Sequence of chain 1.C:
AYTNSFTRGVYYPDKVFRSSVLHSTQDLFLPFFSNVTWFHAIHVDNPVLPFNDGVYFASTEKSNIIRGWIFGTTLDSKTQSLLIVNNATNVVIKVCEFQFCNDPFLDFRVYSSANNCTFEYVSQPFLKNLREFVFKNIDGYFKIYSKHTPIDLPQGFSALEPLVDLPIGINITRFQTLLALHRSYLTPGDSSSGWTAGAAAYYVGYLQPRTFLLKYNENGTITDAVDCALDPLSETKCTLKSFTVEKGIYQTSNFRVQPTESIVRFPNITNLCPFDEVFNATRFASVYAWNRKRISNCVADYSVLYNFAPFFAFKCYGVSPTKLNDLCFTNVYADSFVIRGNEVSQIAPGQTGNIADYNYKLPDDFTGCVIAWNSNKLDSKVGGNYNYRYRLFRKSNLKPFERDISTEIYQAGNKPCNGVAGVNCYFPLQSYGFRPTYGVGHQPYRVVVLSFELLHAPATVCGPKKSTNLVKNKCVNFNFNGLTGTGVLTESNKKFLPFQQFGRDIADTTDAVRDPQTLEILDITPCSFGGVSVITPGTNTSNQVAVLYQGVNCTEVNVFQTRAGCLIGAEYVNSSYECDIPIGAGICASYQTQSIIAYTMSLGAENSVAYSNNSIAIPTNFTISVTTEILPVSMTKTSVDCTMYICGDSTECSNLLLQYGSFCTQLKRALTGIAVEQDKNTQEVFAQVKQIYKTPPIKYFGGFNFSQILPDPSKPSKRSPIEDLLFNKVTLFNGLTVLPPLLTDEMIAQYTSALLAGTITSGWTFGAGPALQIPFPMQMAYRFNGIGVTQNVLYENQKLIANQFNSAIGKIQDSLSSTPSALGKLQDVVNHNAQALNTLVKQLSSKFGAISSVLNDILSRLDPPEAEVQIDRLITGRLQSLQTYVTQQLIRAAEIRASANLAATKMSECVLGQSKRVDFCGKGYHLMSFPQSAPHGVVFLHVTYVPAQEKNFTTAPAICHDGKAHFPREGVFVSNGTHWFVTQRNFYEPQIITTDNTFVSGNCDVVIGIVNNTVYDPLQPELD

Sequence of chain 1.A:
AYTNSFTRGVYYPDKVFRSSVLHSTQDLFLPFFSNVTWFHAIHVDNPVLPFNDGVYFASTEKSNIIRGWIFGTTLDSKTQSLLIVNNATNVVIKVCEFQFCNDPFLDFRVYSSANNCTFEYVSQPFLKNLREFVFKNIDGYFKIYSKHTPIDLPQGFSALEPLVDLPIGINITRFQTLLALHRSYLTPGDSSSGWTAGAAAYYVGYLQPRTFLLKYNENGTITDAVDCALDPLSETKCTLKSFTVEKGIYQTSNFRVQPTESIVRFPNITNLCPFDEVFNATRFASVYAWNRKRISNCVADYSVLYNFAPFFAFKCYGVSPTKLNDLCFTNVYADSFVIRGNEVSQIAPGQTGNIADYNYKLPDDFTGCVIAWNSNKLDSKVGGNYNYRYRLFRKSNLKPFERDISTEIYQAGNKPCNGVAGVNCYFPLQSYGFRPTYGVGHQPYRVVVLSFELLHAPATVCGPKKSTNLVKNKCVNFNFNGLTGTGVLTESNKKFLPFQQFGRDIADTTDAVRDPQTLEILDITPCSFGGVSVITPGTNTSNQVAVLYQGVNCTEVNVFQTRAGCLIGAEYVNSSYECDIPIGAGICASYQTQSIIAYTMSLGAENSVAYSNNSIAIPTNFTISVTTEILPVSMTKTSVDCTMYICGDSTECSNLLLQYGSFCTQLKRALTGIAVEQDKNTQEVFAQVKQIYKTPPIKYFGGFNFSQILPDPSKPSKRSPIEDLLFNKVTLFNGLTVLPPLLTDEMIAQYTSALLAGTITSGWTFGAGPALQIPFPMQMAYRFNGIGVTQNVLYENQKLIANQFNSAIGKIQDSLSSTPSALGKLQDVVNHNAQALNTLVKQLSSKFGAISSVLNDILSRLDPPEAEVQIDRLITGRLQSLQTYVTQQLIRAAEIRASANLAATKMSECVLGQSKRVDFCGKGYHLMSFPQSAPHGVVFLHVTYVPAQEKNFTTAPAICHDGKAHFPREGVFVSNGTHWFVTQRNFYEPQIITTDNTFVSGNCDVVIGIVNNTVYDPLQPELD

Binding-site contacts:
Ligand atom C4 contacts residue NAG1 of chain 1.RA at 4.3 Å.
Ligand atom C1 contacts residue ASN709 of chain 1.C at 3.7 Å.
Ligand atom C1 contacts residue TYR796 of chain 1.A at 4.0 Å (hydrophobic).
Ligand atom O5 contacts residue NAG1 of chain 1.RA at 3.0 Å (h-bond).
Ligand atom O6 contacts residue NAG1 of chain 1.RA at 3.6 Å.
Ligand atom C7 contacts residue NAG1 of chain 1.RA at 3.1 Å.
Ligand atom C2 contacts residue NAG1 of chain 1.RA at 4.1 Å.
Ligand atom C7 contacts residue TYR796 of chain 1.A at 4.3 Å (hydrophobic).
Ligand atom O7 contacts residue TYR796 of chain 1.A at 4.3 Å.
Ligand atom C6 contacts residue NAG1 of chain 1.RA at 4.1 Å.
Ligand atom O6 contacts residue TYR796 of chain 1.A at 4.0 Å.
Ligand atom C7 contacts residue ASN709 of chain 1.C at 3.8 Å.
Ligand atom O7 contacts residue ASN709 of chain 1.C at 2.6 Å (h-bond).
Ligand atom O7 contacts residue NAG1 of chain 1.RA at 2.9 Å (h-bond).
Ligand atom C1 contacts residue NAG1 of chain 1.RA at 3.2 Å.
Ligand atom C8 contacts residue NAG1 of chain 1.RA at 3.0 Å.
Ligand atom O6 contacts residue ILE794 of chain 1.A at 3.9 Å.
Ligand atom C3 contacts residue NAG1 of chain 1.RA at 3.8 Å.
Ligand atom N2 contacts residue TYR796 of chain 1.A at 4.0 Å.
Ligand atom O5 contacts residue ASN709 of chain 1.C at 4.5 Å.
Ligand atom O5 contacts residue TYR796 of chain 1.A at 4.1 Å.
Ligand atom C2 contacts residue TYR796 of chain 1.A at 3.8 Å (hydrophobic).
Ligand atom C5 contacts residue NAG1 of chain 1.RA at 3.5 Å.
Ligand atom N2 contacts residue NAG1 of chain 1.RA at 4.0 Å.

The small molecule below binds the protein below.
Small molecule (SMILES): CC(=O)N[C@@H]1[C@@H](O)[C@H](O)[C@@H](CO)O[C@H]1O